A small-molecule ligand and the protein it binds are described below.
Small molecule (SMILES): O=P(O)(O)OC[C@H]1O[C@](O)(COP(=O)(O)O)[C@@H](O)[C@@H]1O

Sequence of chain 1.C:
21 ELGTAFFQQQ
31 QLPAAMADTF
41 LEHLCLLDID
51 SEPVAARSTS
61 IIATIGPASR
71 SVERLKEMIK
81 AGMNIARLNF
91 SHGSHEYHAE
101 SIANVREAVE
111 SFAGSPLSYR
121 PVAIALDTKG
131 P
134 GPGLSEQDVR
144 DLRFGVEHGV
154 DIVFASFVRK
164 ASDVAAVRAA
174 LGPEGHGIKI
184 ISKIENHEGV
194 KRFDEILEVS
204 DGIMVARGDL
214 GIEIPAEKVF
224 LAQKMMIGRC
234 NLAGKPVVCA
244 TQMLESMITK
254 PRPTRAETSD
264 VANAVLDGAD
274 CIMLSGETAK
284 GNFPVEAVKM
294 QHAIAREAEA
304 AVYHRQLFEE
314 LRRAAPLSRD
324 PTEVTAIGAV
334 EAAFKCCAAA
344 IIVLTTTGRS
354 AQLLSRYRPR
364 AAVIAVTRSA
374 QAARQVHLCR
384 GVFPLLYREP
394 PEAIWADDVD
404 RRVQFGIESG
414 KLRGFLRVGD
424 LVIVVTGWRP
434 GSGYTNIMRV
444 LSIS

Binding-site contacts:
Ligand atom C6 contacts residue THR438 of chain 1.C at 3.5 Å.
Ligand atom O5P contacts residue THR350 of chain 1.C at 2.6 Å (h-bond).
Ligand atom O2 contacts residue GLY430 of chain 1.C at 3.4 Å (h-bond).
Ligand atom O5P contacts residue THR348 of chain 1.C at 3.6 Å (h-bond).
Ligand atom O4 contacts residue GLY436 of chain 1.C at 3.7 Å.
Ligand atom P1 contacts residue ARG405 of chain 1.C at 3.8 Å.
Ligand atom C4 contacts residue GLY434 of chain 1.C at 3.4 Å.
Ligand atom O4 contacts residue THR438 of chain 1.C at 3.4 Å (h-bond).
Ligand atom O6 contacts residue SER435 of chain 1.C at 3.7 Å.
Ligand atom O4 contacts residue TYR437 of chain 1.C at 2.8 Å (h-bond).
Ligand atom C3 contacts residue ARG432 of chain 1.C at 3.3 Å.
Ligand atom O6 contacts residue THR348 of chain 1.C at 3.7 Å.
Ligand atom C5 contacts residue GLY434 of chain 1.C at 3.5 Å.
Ligand atom O2P contacts residue ARG405 of chain 1.C at 2.8 Å (salt-bridge).
Ligand atom C3 contacts residue GLY434 of chain 1.C at 3.5 Å.
Ligand atom O6P contacts residue SER435 of chain 1.C at 3.0 Å (h-bond).
Ligand atom O1P contacts residue ARG405 of chain 1.C at 2.9 Å (salt-bridge).
Ligand atom C6 contacts residue LEU347 of chain 1.C at 3.6 Å (hydrophobic).
Ligand atom O4 contacts residue GLY434 of chain 1.C at 2.7 Å (h-bond).
Ligand atom O1P contacts residue TRP398 of chain 1.C at 2.7 Å (h-bond).
Ligand atom P2 contacts residue SER435 of chain 1.C at 3.3 Å.
Ligand atom O5P contacts residue THR349 of chain 1.C at 3.3 Å (h-bond).
Ligand atom P1 contacts residue GLY434 of chain 1.C at 3.8 Å.
Ligand atom P2 contacts residue THR348 of chain 1.C at 3.5 Å.
Ligand atom O2P contacts residue THR349 of chain 1.C at 3.7 Å.
Ligand atom O1 contacts residue GLY434 of chain 1.C at 3.7 Å.
Ligand atom O3 contacts residue ARG432 of chain 1.C at 2.7 Å (salt-bridge).
Ligand atom O6P contacts residue SER353 of chain 1.C at 3.6 Å.
Ligand atom O3 contacts residue GLY430 of chain 1.C at 3.1 Å.
Ligand atom O6P contacts residue GLY436 of chain 1.C at 2.9 Å (h-bond).
Ligand atom O5P contacts residue SER435 of chain 1.C at 2.6 Å (h-bond).
Ligand atom C6 contacts residue SER353 of chain 1.C at 3.7 Å.
Ligand atom O2 contacts residue LEU347 of chain 1.C at 3.5 Å.
Ligand atom O6 contacts residue THR349 of chain 1.C at 3.3 Å (h-bond).
Ligand atom O3P contacts residue PRO433 of chain 1.C at 3.5 Å.
Ligand atom O5 contacts residue LEU347 of chain 1.C at 3.6 Å.
Ligand atom P2 contacts residue SER353 of chain 1.C at 3.6 Å.
Ligand atom O4P contacts residue THR348 of chain 1.C at 2.4 Å (h-bond).
Ligand atom O3P contacts residue GLY434 of chain 1.C at 2.8 Å (h-bond).
Ligand atom O4P contacts residue SER353 of chain 1.C at 2.6 Å (h-bond).